Binding-site contacts:
Ligand atom C21 contacts residue ASN36 of chain 1.A at 3.8 Å.
Ligand atom C16 contacts residue MET111 of chain 1.A at 3.9 Å (hydrophobic).
Ligand atom C11 contacts residue ASN36 of chain 1.A at 3.7 Å.
Ligand atom O5 contacts residue VAL220 of chain 1.A at 3.5 Å.
Ligand atom C4 contacts residue MET76 of chain 1.A at 3.9 Å (hydrophobic).
Ligand atom C16 contacts residue PHE207 of chain 1.A at 3.7 Å (hydrophobic).
Ligand atom O5 contacts residue THR211 of chain 1.A at 3.0 Å (h-bond).
Ligand atom O4 contacts residue PHE207 of chain 1.A at 3.5 Å (h-bond).
Ligand atom C2 contacts residue GLN42 of chain 1.A at 3.8 Å.
Ligand atom O3 contacts residue MET111 of chain 1.A at 3.1 Å (h-bond).
Ligand atom C6 contacts residue MET73 of chain 1.A at 3.9 Å (hydrophobic).
Ligand atom O5 contacts residue ASN36 of chain 1.A at 3.1 Å (h-bond).
Ligand atom C21 contacts residue THR211 of chain 1.A at 4.0 Å.
Ligand atom O1 contacts residue GLN42 of chain 1.A at 3.1 Å (h-bond).
Ligand atom O1 contacts residue ARG83 of chain 1.A at 3.1 Å (salt-bridge).
Ligand atom C11 contacts residue LEU35 of chain 1.A at 3.8 Å (hydrophobic).
Ligand atom O4 contacts residue CYS208 of chain 1.A at 3.1 Å.
Ligand atom C3 contacts residue GLN42 of chain 1.A at 3.7 Å.
Ligand atom O3 contacts residue LEU32 of chain 1.A at 3.7 Å.
Ligand atom O1 contacts residue PHE95 of chain 1.A at 3.7 Å.
Ligand atom C19 contacts residue TRP72 of chain 1.A at 4.0 Å (hydrophobic).
Ligand atom O5 contacts residue PHE222 of chain 1.A at 3.6 Å.
Ligand atom C12 contacts residue ASN36 of chain 1.A at 3.3 Å.
Ligand atom C1 contacts residue LEU35 of chain 1.A at 3.7 Å (hydrophobic).
Ligand atom C18 contacts residue MET73 of chain 1.A at 3.7 Å (hydrophobic).
Ligand atom C21 contacts residue LEU32 of chain 1.A at 3.8 Å (hydrophobic).
Ligand atom C7 contacts residue MET118 of chain 1.A at 3.7 Å (hydrophobic).
Ligand atom O4 contacts residue THR211 of chain 1.A at 3.3 Å (h-bond).
Ligand atom O2 contacts residue ALA39 of chain 1.A at 3.5 Å.
Ligand atom O2 contacts residue ASN36 of chain 1.A at 3.2 Å (h-bond).
Ligand atom C8 contacts residue MET73 of chain 1.A at 3.9 Å (hydrophobic).
Ligand atom C19 contacts residue MET76 of chain 1.A at 3.9 Å (hydrophobic).
Ligand atom C7 contacts residue MET73 of chain 1.A at 3.9 Å (hydrophobic).
Ligand atom C3 contacts residue PHE95 of chain 1.A at 3.8 Å (hydrophobic).
Ligand atom C4 contacts residue PHE95 of chain 1.A at 3.9 Å (hydrophobic).
Ligand atom C12 contacts residue LEU35 of chain 1.A at 3.7 Å (hydrophobic).
Ligand atom C20 contacts residue PHE207 of chain 1.A at 3.9 Å (hydrophobic).
Ligand atom C19 contacts residue ALA39 of chain 1.A at 3.7 Å (hydrophobic).
Ligand atom O2 contacts residue LEU35 of chain 1.A at 3.9 Å.
Ligand atom C18 contacts residue ASN36 of chain 1.A at 3.8 Å.

The protein below binds the small molecule below.
Small molecule (SMILES): C[C@]12C=CC(=O)C=C1CC[C@@H]1[C@@H]2C(=O)C[C@@]2(C)[C@H]1CC[C@]2(O)C(O)=CO

Sequence of chain 1.A:
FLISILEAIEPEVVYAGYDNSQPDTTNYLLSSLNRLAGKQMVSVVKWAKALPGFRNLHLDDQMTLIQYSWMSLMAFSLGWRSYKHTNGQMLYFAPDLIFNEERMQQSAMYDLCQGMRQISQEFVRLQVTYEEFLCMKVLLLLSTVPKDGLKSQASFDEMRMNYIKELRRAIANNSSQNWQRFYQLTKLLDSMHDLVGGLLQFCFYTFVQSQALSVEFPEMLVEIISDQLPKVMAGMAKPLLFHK